Binding-site contacts:
Ligand atom N6 contacts residue U1 of chain 42.C at 2.8 Å (h-bond).
Ligand atom C4 contacts residue U2 of chain 42.C at 4.2 Å.
Ligand atom C2 contacts residue U2 of chain 42.C at 3.2 Å.
Ligand atom N6 contacts residue U3 of chain 42.C at 3.0 Å (h-bond).
Ligand atom N1 contacts residue U1 of chain 42.C at 2.8 Å (h-bond).
Ligand atom C2 contacts residue U1 of chain 42.C at 3.5 Å.
Ligand atom C6 contacts residue U2 of chain 42.C at 4.1 Å.
Ligand atom N1 contacts residue U2 of chain 42.C at 3.5 Å (h-bond).
Ligand atom C2 contacts residue U3 of chain 42.C at 3.0 Å.
Ligand atom N3 contacts residue U3 of chain 42.C at 4.2 Å.
Ligand atom N3 contacts residue U2 of chain 42.C at 3.7 Å.
Ligand atom C6 contacts residue U1 of chain 42.C at 3.6 Å.
Ligand atom N1 contacts residue U3 of chain 42.C at 2.7 Å (h-bond).
Ligand atom N6 contacts residue U2 of chain 42.C at 4.2 Å.
Ligand atom C6 contacts residue U3 of chain 42.C at 3.3 Å.

The small molecule below binds the protein below.
Small molecule (SMILES): Nc1ncnc2c1ncn2[C@@H]1O[C@H](CO[P](=O)(O)O[C@H]2[C@@H](O)[C@H](n3cnc4c(N)ncnc43)O[C@@H]2CO[P](=O)(O)O[C@H]2[C@@H](O)[C@H](n3cnc4c(N)ncnc43)O[C@@H]2COP(=O)(O)O)[C@@H](O)[C@H]1O